Binding-site contacts:
Ligand atom C5 contacts residue SER70 of chain 4.A at 4.1 Å.
Ligand atom C6 contacts residue SER70 of chain 4.A at 3.7 Å.
Ligand atom C3 contacts residue ASN34 of chain 4.A at 3.6 Å.
Ligand atom O5 contacts residue ASN34 of chain 4.A at 2.3 Å (h-bond).
Ligand atom C5 contacts residue LYS77 of chain 4.A at 4.2 Å.
Ligand atom O4 contacts residue SER70 of chain 4.A at 3.6 Å.
Ligand atom C7 contacts residue ASN34 of chain 4.A at 3.0 Å.
Ligand atom N2 contacts residue ASN34 of chain 4.A at 2.9 Å (h-bond).
Ligand atom C4 contacts residue ASN34 of chain 4.A at 4.1 Å.
Ligand atom O6 contacts residue SER70 of chain 4.A at 3.1 Å (h-bond).
Ligand atom O7 contacts residue ASN34 of chain 4.A at 2.5 Å (h-bond).
Ligand atom O6 contacts residue LYS77 of chain 4.A at 4.0 Å.
Ligand atom C1 contacts residue ASN34 of chain 4.A at 1.3 Å.
Ligand atom C5 contacts residue ASN34 of chain 4.A at 3.5 Å.
Ligand atom C2 contacts residue ASN34 of chain 4.A at 2.5 Å.
Ligand atom O6 contacts residue PHE76 of chain 4.A at 4.1 Å.
Ligand atom C3 contacts residue LYS77 of chain 4.A at 4.3 Å.

This protein binds this small molecule.
Small molecule (SMILES): CC(=O)N[C@@H]1[C@@H](O)[C@H](O)[C@@H](CO)O[C@H]1O

Sequence of chain 4.A:
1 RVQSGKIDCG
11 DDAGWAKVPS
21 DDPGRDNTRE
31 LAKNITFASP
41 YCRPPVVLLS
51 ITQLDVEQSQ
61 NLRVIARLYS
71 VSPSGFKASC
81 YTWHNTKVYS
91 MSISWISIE